This small molecule binds to this protein.
Small molecule (SMILES): CC(C)C[C@H](NC(=O)CNC(=O)[C@@H](N)CCCNC(N)=O)C(=O)N[C@H](C(=O)NCC(=O)N[C@@H](CCCN=C(N)N)C(=O)N1C[C@@H](O)C[C@H]1C=O)[C@@H](C)O

Sequence of chain 1.D:
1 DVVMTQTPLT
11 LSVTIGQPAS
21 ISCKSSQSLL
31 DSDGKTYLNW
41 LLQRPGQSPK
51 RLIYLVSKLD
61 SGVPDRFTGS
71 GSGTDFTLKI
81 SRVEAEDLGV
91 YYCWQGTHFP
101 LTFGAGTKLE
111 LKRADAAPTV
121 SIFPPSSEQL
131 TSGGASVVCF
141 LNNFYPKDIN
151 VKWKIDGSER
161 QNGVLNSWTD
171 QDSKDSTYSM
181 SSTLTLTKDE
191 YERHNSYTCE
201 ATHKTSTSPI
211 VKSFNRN

Sequence of chain 1.C:
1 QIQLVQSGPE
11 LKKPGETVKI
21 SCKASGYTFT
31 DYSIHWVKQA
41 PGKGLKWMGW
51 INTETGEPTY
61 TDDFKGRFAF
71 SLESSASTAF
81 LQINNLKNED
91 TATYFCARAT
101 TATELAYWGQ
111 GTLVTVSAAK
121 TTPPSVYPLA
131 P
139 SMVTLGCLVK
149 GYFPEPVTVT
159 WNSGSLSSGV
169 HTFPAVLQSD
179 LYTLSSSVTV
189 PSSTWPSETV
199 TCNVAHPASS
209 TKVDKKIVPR

Binding-site contacts:
Ligand atom O contacts residue HIS35 of chain 1.C at 3.2 Å.
Ligand atom C3 contacts residue ASN52 of chain 1.C at 3.6 Å.
Ligand atom O7 contacts residue THR53 of chain 1.C at 2.9 Å (h-bond).
Ligand atom C7 contacts residue ASP31 of chain 1.C at 3.7 Å.
Ligand atom CG contacts residue THR101 of chain 1.C at 3.7 Å.
Ligand atom O contacts residue TRP50 of chain 1.C at 3.1 Å (h-bond).
Ligand atom OG1 contacts residue GLU104 of chain 1.C at 2.6 Å (salt-bridge).
Ligand atom O contacts residue GLU104 of chain 1.C at 3.3 Å.
Ligand atom O contacts residue PHE99 of chain 1.D at 3.5 Å.
Ligand atom C contacts residue TRP50 of chain 1.C at 3.7 Å (hydrophobic).
Ligand atom CG contacts residue GLU104 of chain 1.C at 3.9 Å.
Ligand atom N contacts residue TRP50 of chain 1.C at 3.5 Å.
Ligand atom C7 contacts residue GLU54 of chain 1.C at 3.7 Å.
Ligand atom OD1 contacts residue THR101 of chain 1.C at 3.6 Å.
Ligand atom N6 contacts residue ASN52 of chain 1.C at 3.7 Å.
Ligand atom CG contacts residue THR100 of chain 1.C at 3.8 Å.
Ligand atom O7 contacts residue THR30 of chain 1.C at 3.6 Å (h-bond).
Ligand atom CZ contacts residue GLY96 of chain 1.D at 3.8 Å.
Ligand atom NH1 contacts residue TYR37 of chain 1.D at 2.9 Å.
Ligand atom NH2 contacts residue GLY96 of chain 1.D at 2.8 Å (h-bond).
Ligand atom N8 contacts residue GLU54 of chain 1.C at 3.5 Å (salt-bridge).
Ligand atom CB contacts residue GLU104 of chain 1.C at 3.5 Å.
Ligand atom CG2 contacts residue PHE99 of chain 1.D at 3.7 Å (hydrophobic).
Ligand atom CA contacts residue SER33 of chain 1.C at 3.9 Å.
Ligand atom N8 contacts residue ASP31 of chain 1.C at 3.1 Å (salt-bridge).
Ligand atom O7 contacts residue ASN52 of chain 1.C at 3.6 Å.
Ligand atom O7 contacts residue ASP31 of chain 1.C at 3.7 Å.
Ligand atom CD contacts residue THR100 of chain 1.C at 3.2 Å.
Ligand atom O7 contacts residue TYR32 of chain 1.C at 3.4 Å.
Ligand atom NE contacts residue GLU104 of chain 1.C at 3.2 Å (salt-bridge).
Ligand atom C contacts residue SER33 of chain 1.C at 3.6 Å.
Ligand atom CA contacts residue TRP50 of chain 1.C at 3.7 Å (hydrophobic).
Ligand atom O contacts residue TRP50 of chain 1.C at 3.1 Å.
Ligand atom CD contacts residue THR101 of chain 1.C at 3.8 Å.
Ligand atom O contacts residue TRP47 of chain 1.C at 3.8 Å.
Ligand atom O contacts residue SER33 of chain 1.C at 3.0 Å (h-bond).
Ligand atom C4 contacts residue TRP50 of chain 1.C at 3.6 Å (hydrophobic).
Ligand atom OD1 contacts residue THR100 of chain 1.C at 3.3 Å (h-bond).
Ligand atom O7 contacts residue SER33 of chain 1.C at 3.7 Å.
Ligand atom C4 contacts residue ASN52 of chain 1.C at 3.8 Å.